Sequence of chain 1.C:
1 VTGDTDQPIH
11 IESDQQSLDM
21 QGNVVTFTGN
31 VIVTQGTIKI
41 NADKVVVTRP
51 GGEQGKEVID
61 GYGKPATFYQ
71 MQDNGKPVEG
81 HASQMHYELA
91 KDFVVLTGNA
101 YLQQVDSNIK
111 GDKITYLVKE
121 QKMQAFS

The small molecule below binds the protein below.
Small molecule (SMILES): CC[C@@H]1NC(=O)[C@H](CCCN=C(N)N)NC(=O)[C@H](CC(N)=O)NC(=O)[C@@H](NC(=O)[C@H](C)NC(=O)[C@@H](NC(=O)[C@@H](NC(=O)[C@@H]2CCCN2C(=O)[C@@H](NC(=O)[C@@H]2CCCN2C(=O)[C@H](C)NC(=O)[C@H](C)NC(=O)CN)C(C)C)[C@@H](C)CC)[C@@H](C)CC)CSSC[C@@H](C(=O)N[C@H](C(=O)N[C@@H](CCCN=C(N)N)C(=O)N[C@H](C(=O)O)[C@@H](C)CC)[C@@H](C)O)NC(=O)[C@H](CCCCN)NC(=O)CNC(=O)[C@H]([C@@H](C)O)NC1=O

Sequence of chain 1.A:
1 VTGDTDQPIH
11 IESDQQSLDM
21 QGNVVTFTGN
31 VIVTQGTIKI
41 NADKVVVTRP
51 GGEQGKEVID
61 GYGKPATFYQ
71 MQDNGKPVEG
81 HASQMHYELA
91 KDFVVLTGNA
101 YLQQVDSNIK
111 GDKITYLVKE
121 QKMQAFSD

Binding-site contacts:
Ligand atom CG1 contacts residue THR5 of chain 1.A at 3.6 Å.
Ligand atom CB contacts residue SER13 of chain 1.A at 3.5 Å.
Ligand atom N contacts residue ASP92 of chain 1.A at 2.8 Å (salt-bridge).
Ligand atom OXT contacts residue ARG49 of chain 1.A at 2.8 Å (salt-bridge).
Ligand atom C contacts residue ILE11 of chain 1.A at 3.5 Å (hydrophobic).
Ligand atom NH2 contacts residue ASN30 of chain 1.A at 2.9 Å (h-bond).
Ligand atom O contacts residue SER13 of chain 1.A at 3.2 Å (h-bond).
Ligand atom NH1 contacts residue SER13 of chain 1.A at 3.6 Å.
Ligand atom C contacts residue ARG49 of chain 1.A at 3.6 Å.
Ligand atom N contacts residue ILE9 of chain 1.A at 2.8 Å (h-bond).
Ligand atom CB contacts residue GLN16 of chain 1.A at 3.5 Å.
Ligand atom O contacts residue ILE11 of chain 1.A at 2.8 Å (h-bond).
Ligand atom CB contacts residue GLN7 of chain 1.A at 3.4 Å.
Ligand atom NH2 contacts residue GLU12 of chain 1.A at 3.3 Å (salt-bridge).
Ligand atom O contacts residue PRO8 of chain 1.A at 3.4 Å.
Ligand atom O contacts residue HIS10 of chain 1.A at 3.5 Å.
Ligand atom NH1 contacts residue GLY29 of chain 1.A at 3.3 Å (h-bond).
Ligand atom CG2 contacts residue GLN7 of chain 1.A at 3.5 Å.
Ligand atom CA contacts residue GLN16 of chain 1.A at 3.6 Å.
Ligand atom O contacts residue GLU12 of chain 1.A at 3.2 Å.
Ligand atom CA contacts residue ILE11 of chain 1.A at 3.4 Å (hydrophobic).
Ligand atom C contacts residue ILE9 of chain 1.A at 3.6 Å (hydrophobic).
Ligand atom CA contacts residue ILE11 of chain 1.A at 3.6 Å (hydrophobic).
Ligand atom N contacts residue LEU89 of chain 1.A at 2.6 Å (h-bond).
Ligand atom NH1 contacts residue ASP14 of chain 1.A at 2.8 Å (salt-bridge).
Ligand atom CD contacts residue ASP14 of chain 1.A at 3.5 Å.
Ligand atom CG1 contacts residue GLN7 of chain 1.A at 3.6 Å.
Ligand atom CA contacts residue ASP92 of chain 1.A at 3.4 Å.
Ligand atom CD1 contacts residue GLU57 of chain 1.A at 3.6 Å.
Ligand atom NH1 contacts residue ASN30 of chain 1.A at 3.0 Å (h-bond).
Ligand atom CZ contacts residue ASN30 of chain 1.A at 3.4 Å.
Ligand atom O contacts residue ILE9 of chain 1.A at 2.9 Å (h-bond).
Ligand atom O contacts residue ARG49 of chain 1.A at 2.9 Å (salt-bridge).
Ligand atom ND2 contacts residue GLN16 of chain 1.A at 2.9 Å (h-bond).
Ligand atom CB contacts residue PHE27 of chain 1.A at 3.5 Å (hydrophobic).
Ligand atom O contacts residue ILE11 of chain 1.A at 3.6 Å (h-bond).
Ligand atom N contacts residue ILE11 of chain 1.A at 2.7 Å (h-bond).
Ligand atom NH2 contacts residue ILE32 of chain 1.A at 3.5 Å.
Ligand atom N contacts residue SER13 of chain 1.A at 3.0 Å (h-bond).
Ligand atom CA contacts residue ILE9 of chain 1.A at 3.4 Å (hydrophobic).